Sequence of chain 1.A:
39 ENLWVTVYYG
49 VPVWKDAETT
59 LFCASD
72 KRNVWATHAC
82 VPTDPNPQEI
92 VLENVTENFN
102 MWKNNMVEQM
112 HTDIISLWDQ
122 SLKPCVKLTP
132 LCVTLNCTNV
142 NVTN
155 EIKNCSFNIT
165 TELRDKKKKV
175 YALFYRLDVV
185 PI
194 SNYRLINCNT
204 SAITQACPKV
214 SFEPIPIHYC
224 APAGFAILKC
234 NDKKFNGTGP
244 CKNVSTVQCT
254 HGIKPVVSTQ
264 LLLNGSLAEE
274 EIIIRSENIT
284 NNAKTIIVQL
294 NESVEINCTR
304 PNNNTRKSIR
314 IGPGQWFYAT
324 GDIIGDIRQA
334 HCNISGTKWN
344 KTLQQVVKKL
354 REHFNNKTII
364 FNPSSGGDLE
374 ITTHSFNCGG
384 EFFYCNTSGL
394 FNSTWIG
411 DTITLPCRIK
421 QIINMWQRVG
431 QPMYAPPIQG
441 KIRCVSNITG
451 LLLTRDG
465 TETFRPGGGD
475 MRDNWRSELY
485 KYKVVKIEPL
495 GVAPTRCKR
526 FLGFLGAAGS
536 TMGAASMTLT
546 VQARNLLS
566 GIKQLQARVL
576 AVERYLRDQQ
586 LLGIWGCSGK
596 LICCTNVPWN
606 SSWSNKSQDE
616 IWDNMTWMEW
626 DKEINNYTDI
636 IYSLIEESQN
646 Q

Binding-site contacts:
Ligand atom C3 contacts residue SER446 of chain 1.A at 3.5 Å.
Ligand atom C8 contacts residue LEU266 of chain 1.A at 3.6 Å (hydrophobic).
Ligand atom N2 contacts residue ASN267 of chain 1.A at 3.0 Å (h-bond).
Ligand atom O7 contacts residue ARG443 of chain 1.A at 4.0 Å.
Ligand atom C2 contacts residue ASN267 of chain 1.A at 2.5 Å.
Ligand atom O7 contacts residue VAL445 of chain 1.A at 3.7 Å.
Ligand atom O6 contacts residue GLY382 of chain 1.A at 3.5 Å.
Ligand atom O5 contacts residue NAG1 of chain 1.R at 3.4 Å.
Ligand atom O3 contacts residue CYS444 of chain 1.A at 3.8 Å.
Ligand atom C8 contacts residue SER446 of chain 1.A at 3.8 Å.
Ligand atom C1 contacts residue SER446 of chain 1.A at 3.9 Å.
Ligand atom O3 contacts residue SER446 of chain 1.A at 3.9 Å.
Ligand atom C6 contacts residue NAG1 of chain 1.R at 4.2 Å.
Ligand atom O4 contacts residue CYS444 of chain 1.A at 4.2 Å.
Ligand atom C5 contacts residue VAL445 of chain 1.A at 3.4 Å (hydrophobic).
Ligand atom O4 contacts residue VAL445 of chain 1.A at 3.8 Å.
Ligand atom C8 contacts residue ASN380 of chain 1.A at 4.1 Å.
Ligand atom C1 contacts residue VAL445 of chain 1.A at 4.2 Å (hydrophobic).
Ligand atom O6 contacts residue ARG309 of chain 1.A at 3.6 Å (salt-bridge).
Ligand atom C6 contacts residue GLU216 of chain 1.A at 4.0 Å.
Ligand atom C3 contacts residue ASN267 of chain 1.A at 3.8 Å.
Ligand atom C2 contacts residue SER446 of chain 1.A at 3.6 Å.
Ligand atom O5 contacts residue VAL445 of chain 1.A at 4.3 Å.
Ligand atom C1 contacts residue NAG1 of chain 1.R at 3.9 Å.
Ligand atom O7 contacts residue ASN267 of chain 1.A at 4.2 Å.
Ligand atom N2 contacts residue SER446 of chain 1.A at 2.8 Å (h-bond).
Ligand atom O7 contacts residue ASN380 of chain 1.A at 4.0 Å.
Ligand atom C7 contacts residue VAL445 of chain 1.A at 4.0 Å (hydrophobic).
Ligand atom C8 contacts residue VAL259 of chain 1.A at 3.9 Å (hydrophobic).
Ligand atom C7 contacts residue ASN267 of chain 1.A at 3.8 Å.
Ligand atom C5 contacts residue NAG1 of chain 1.R at 4.2 Å.
Ligand atom O7 contacts residue CYS444 of chain 1.A at 3.8 Å.
Ligand atom C5 contacts residue GLU216 of chain 1.A at 4.0 Å.
Ligand atom C4 contacts residue VAL445 of chain 1.A at 3.9 Å (hydrophobic).
Ligand atom O5 contacts residue ASN267 of chain 1.A at 2.4 Å (h-bond).
Ligand atom C7 contacts residue SER446 of chain 1.A at 3.7 Å.
Ligand atom C1 contacts residue ASN267 of chain 1.A at 1.5 Å.
Ligand atom C3 contacts residue VAL445 of chain 1.A at 3.8 Å (hydrophobic).
Ligand atom C8 contacts residue VAL445 of chain 1.A at 4.0 Å (hydrophobic).
Ligand atom C5 contacts residue ASN267 of chain 1.A at 3.7 Å.

The small molecule below binds the protein below.
Small molecule (SMILES): CC(=O)N[C@H]1[C@H](O[C@H]2[C@H](O)[C@@H](NC(C)=O)CO[C@@H]2CO)O[C@H](CO)[C@@H](O[C@@H]2O[C@H](CO[C@H]3O[C@H](CO)[C@@H](O)[C@H](O)[C@@H]3O)[C@@H](O)[C@H](O[C@H]3O[C@H](CO)[C@@H](O)[C@H](O[C@H]4O[C@H](CO)[C@@H](O)[C@H](O)[C@@H]4O)[C@@H]3O)[C@@H]2O)[C@@H]1O